This protein binds this small molecule.
Small molecule (SMILES): CC(=O)N[C@H]1[C@H](O[C@H]2[C@H](O)[C@@H](NC(C)=O)CO[C@@H]2CO)O[C@H](CO)[C@@H](O[C@@H]2O[C@H](CO)[C@@H](O)[C@H](O)[C@@H]2O)[C@@H]1O

Sequence of chain 1.A:
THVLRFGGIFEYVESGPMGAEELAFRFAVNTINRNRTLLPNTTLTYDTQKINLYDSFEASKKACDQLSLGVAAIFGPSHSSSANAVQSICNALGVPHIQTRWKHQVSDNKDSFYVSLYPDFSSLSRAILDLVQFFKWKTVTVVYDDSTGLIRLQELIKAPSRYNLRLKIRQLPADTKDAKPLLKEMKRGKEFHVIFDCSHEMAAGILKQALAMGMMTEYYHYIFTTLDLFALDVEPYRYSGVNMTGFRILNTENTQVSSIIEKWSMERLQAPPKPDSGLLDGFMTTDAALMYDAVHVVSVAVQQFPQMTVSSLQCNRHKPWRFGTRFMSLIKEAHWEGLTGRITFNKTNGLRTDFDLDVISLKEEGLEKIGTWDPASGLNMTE

Binding-site contacts:
Ligand atom C6 contacts residue LEU70 of chain 1.A at 3.3 Å (hydrophobic).
Ligand atom O3 contacts residue TRP368 of chain 1.A at 3.8 Å.
Ligand atom O6 contacts residue THR69 of chain 1.A at 3.3 Å.
Ligand atom C8 contacts residue GLN288 of chain 1.A at 3.3 Å.
Ligand atom N2 contacts residue GLN288 of chain 1.A at 4.3 Å.
Ligand atom C6 contacts residue ASN67 of chain 1.A at 3.4 Å.
Ligand atom C5 contacts residue ASN67 of chain 1.A at 3.3 Å.
Ligand atom N2 contacts residue ASN67 of chain 1.A at 3.5 Å (h-bond).
Ligand atom C7 contacts residue GLU369 of chain 1.A at 4.0 Å.
Ligand atom O6 contacts residue LEU70 of chain 1.A at 3.0 Å (h-bond).
Ligand atom C3 contacts residue ASN67 of chain 1.A at 3.6 Å.
Ligand atom C5 contacts residue THR69 of chain 1.A at 4.5 Å.
Ligand atom C1 contacts residue ASN67 of chain 1.A at 1.4 Å.
Ligand atom O7 contacts residue TRP368 of chain 1.A at 3.6 Å.
Ligand atom C8 contacts residue GLU369 of chain 1.A at 3.5 Å.
Ligand atom C7 contacts residue ASN67 of chain 1.A at 4.3 Å.
Ligand atom O4 contacts residue TRP368 of chain 1.A at 3.5 Å.
Ligand atom C3 contacts residue TRP368 of chain 1.A at 4.4 Å (hydrophobic).
Ligand atom C7 contacts residue TRP368 of chain 1.A at 4.1 Å (hydrophobic).
Ligand atom O7 contacts residue GLU369 of chain 1.A at 3.7 Å.
Ligand atom C2 contacts residue ASN67 of chain 1.A at 2.5 Å.
Ligand atom C7 contacts residue GLN288 of chain 1.A at 4.0 Å.
Ligand atom O5 contacts residue ASN67 of chain 1.A at 2.5 Å (h-bond).
Ligand atom O6 contacts residue GLN288 of chain 1.A at 4.4 Å.
Ligand atom C2 contacts residue TRP368 of chain 1.A at 3.7 Å (hydrophobic).
Ligand atom N2 contacts residue TRP368 of chain 1.A at 4.1 Å.
Ligand atom C4 contacts residue ASN67 of chain 1.A at 3.5 Å.
Ligand atom C1 contacts residue TRP368 of chain 1.A at 4.1 Å (hydrophobic).
Ligand atom C6 contacts residue THR69 of chain 1.A at 3.6 Å.